Binding-site contacts:
Ligand atom C contacts residue VAL52 of chain 1.B at 4.0 Å (hydrophobic).
Ligand atom CG contacts residue GLY76 of chain 1.B at 3.5 Å.
Ligand atom OXT contacts residue VAL52 of chain 1.B at 3.1 Å (h-bond).
Ligand atom CG contacts residue GLU415 of chain 1.B at 3.9 Å.
Ligand atom O contacts residue VAL53 of chain 1.B at 3.5 Å (h-bond).
Ligand atom CD contacts residue GLU415 of chain 1.B at 4.1 Å.
Ligand atom OXT contacts residue ARG49 of chain 1.B at 4.0 Å.
Ligand atom CB contacts residue GLN60 of chain 1.B at 4.1 Å.
Ligand atom N contacts residue GLU77 of chain 1.B at 3.0 Å (salt-bridge).
Ligand atom CD contacts residue ASN75 of chain 1.B at 3.7 Å.
Ligand atom CA contacts residue VAL96 of chain 1.B at 3.9 Å (hydrophobic).
Ligand atom CB contacts residue GLY76 of chain 1.B at 3.5 Å.
Ligand atom OD contacts residue GLY76 of chain 1.B at 2.8 Å (h-bond).
Ligand atom O contacts residue VAL96 of chain 1.B at 3.8 Å.
Ligand atom C contacts residue ARG49 of chain 1.B at 3.7 Å.
Ligand atom N contacts residue GLY76 of chain 1.B at 3.1 Å (h-bond).
Ligand atom C contacts residue VAL96 of chain 1.B at 3.8 Å (hydrophobic).
Ligand atom CG contacts residue LEU50 of chain 1.B at 3.9 Å (hydrophobic).
Ligand atom CG contacts residue CYS2 of chain 1.B at 3.4 Å (hydrophobic).
Ligand atom O contacts residue VAL52 of chain 1.B at 4.2 Å.
Ligand atom OD contacts residue CYS2 of chain 1.B at 3.3 Å (h-bond).
Ligand atom CA contacts residue ASP97 of chain 1.B at 3.7 Å.
Ligand atom CG contacts residue GLU77 of chain 1.B at 3.6 Å.
Ligand atom N contacts residue TYR74 of chain 1.B at 3.2 Å (h-bond).
Ligand atom CB contacts residue CYS2 of chain 1.B at 3.9 Å (hydrophobic).
Ligand atom N contacts residue ASP97 of chain 1.B at 2.7 Å (salt-bridge).
Ligand atom O contacts residue LEU50 of chain 1.B at 4.1 Å.
Ligand atom CA contacts residue TYR74 of chain 1.B at 3.3 Å (hydrophobic).
Ligand atom CE contacts residue CYS2 of chain 1.B at 1.6 Å (hydrophobic).
Ligand atom CD contacts residue CYS2 of chain 1.B at 2.6 Å (hydrophobic).
Ligand atom CE contacts residue ASN75 of chain 1.B at 3.9 Å.
Ligand atom O contacts residue ARG49 of chain 1.B at 2.8 Å (salt-bridge).
Ligand atom CE contacts residue LEU50 of chain 1.B at 3.4 Å (hydrophobic).
Ligand atom C contacts residue VAL53 of chain 1.B at 3.6 Å (hydrophobic).
Ligand atom OXT contacts residue VAL53 of chain 1.B at 2.7 Å (h-bond).
Ligand atom CB contacts residue TYR74 of chain 1.B at 3.9 Å (hydrophobic).
Ligand atom CD contacts residue GLY76 of chain 1.B at 3.9 Å.
Ligand atom OXT contacts residue GLU77 of chain 1.B at 3.9 Å.
Ligand atom OD contacts residue ASN75 of chain 1.B at 2.9 Å (h-bond).
Ligand atom CA contacts residue GLY76 of chain 1.B at 3.8 Å.

Sequence of chain 1.B:
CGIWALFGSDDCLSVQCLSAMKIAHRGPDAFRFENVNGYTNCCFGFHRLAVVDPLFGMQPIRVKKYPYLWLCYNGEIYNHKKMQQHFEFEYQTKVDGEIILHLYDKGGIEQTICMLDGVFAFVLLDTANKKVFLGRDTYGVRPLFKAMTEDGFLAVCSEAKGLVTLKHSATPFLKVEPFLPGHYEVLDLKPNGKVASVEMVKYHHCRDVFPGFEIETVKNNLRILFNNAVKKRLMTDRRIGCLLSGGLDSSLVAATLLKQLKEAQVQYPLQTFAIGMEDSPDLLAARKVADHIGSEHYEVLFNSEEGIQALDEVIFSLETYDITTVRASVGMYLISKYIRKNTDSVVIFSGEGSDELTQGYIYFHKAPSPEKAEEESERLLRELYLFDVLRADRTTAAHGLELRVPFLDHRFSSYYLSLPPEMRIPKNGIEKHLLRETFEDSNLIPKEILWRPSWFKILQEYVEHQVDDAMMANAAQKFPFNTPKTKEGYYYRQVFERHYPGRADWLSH

This protein binds this small molecule.
Small molecule (SMILES): CC(=O)CC[C@H](N)C(=O)O